A protein and the small-molecule ligand that binds it are described below.
Small molecule (SMILES): Nc1nc2c(ccn2[C@@H]2O[C@H](CO)[C@@H](O)[C@H]2O)c(=O)[nH]1

Sequence of chain 1.B:
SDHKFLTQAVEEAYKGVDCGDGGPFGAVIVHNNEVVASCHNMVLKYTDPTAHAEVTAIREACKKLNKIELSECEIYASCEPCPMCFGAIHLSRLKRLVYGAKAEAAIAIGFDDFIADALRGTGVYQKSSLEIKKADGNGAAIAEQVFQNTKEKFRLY

Sequence of chain 1.A:
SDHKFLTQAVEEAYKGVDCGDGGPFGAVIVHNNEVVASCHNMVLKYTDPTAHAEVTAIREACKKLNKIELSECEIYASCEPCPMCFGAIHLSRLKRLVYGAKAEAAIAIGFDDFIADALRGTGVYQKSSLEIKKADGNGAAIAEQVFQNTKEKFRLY

Binding-site contacts:
Ligand atom C05 contacts residue ASN45 of chain 1.B at 3.9 Å.
Ligand atom C01 contacts residue ASN45 of chain 1.B at 3.2 Å.
Ligand atom O16 contacts residue PHE29 of chain 1.B at 3.8 Å.
Ligand atom O07 contacts residue GLU58 of chain 1.B at 3.6 Å (salt-bridge).
Ligand atom C01 contacts residue PHE29 of chain 1.B at 3.5 Å (hydrophobic).
Ligand atom C05 contacts residue PHE29 of chain 1.B at 3.4 Å (hydrophobic).
Ligand atom C06 contacts residue HIS56 of chain 1.B at 3.6 Å.
Ligand atom C17 contacts residue PHE118 of chain 1.B at 3.7 Å (hydrophobic).
Ligand atom O07 contacts residue ASN45 of chain 1.B at 3.2 Å (h-bond).
Ligand atom O07 contacts residue ALA57 of chain 1.B at 3.1 Å (h-bond).
Ligand atom N08 contacts residue GLU58 of chain 1.B at 2.8 Å (salt-bridge).
Ligand atom C06 contacts residue PHE29 of chain 1.B at 3.2 Å (hydrophobic).
Ligand atom O20 contacts residue PHE118 of chain 1.B at 3.6 Å.
Ligand atom N11 contacts residue GLU58 of chain 1.B at 3.1 Å (salt-bridge).
Ligand atom C04 contacts residue PHE29 of chain 1.B at 3.3 Å (hydrophobic).
Ligand atom O18 contacts residue GLU84 of chain 1.B at 3.4 Å (salt-bridge).
Ligand atom C09 contacts residue GLU58 of chain 1.B at 3.5 Å.
Ligand atom C06 contacts residue GLU58 of chain 1.B at 3.6 Å.
Ligand atom O19 contacts residue PHE118 of chain 1.B at 3.7 Å.
Ligand atom C15 contacts residue ASP116 of chain 1.B at 3.8 Å.
Ligand atom C01 contacts residue TYR161 of chain 1.B at 3.8 Å (hydrophobic).
Ligand atom N03 contacts residue PHE29 of chain 1.B at 3.4 Å.
Ligand atom N10 contacts residue PHE29 of chain 1.B at 3.3 Å.
Ligand atom C02 contacts residue PHE29 of chain 1.B at 3.6 Å (hydrophobic).
Ligand atom C14 contacts residue PHE118 of chain 1.B at 3.8 Å (hydrophobic).
Ligand atom N08 contacts residue PHE29 of chain 1.B at 3.4 Å.
Ligand atom N11 contacts residue CYS83 of chain 1.B at 2.9 Å (h-bond).
Ligand atom C14 contacts residue ASP116 of chain 1.B at 3.6 Å.
Ligand atom N11 contacts residue PRO85 of chain 1.B at 3.6 Å.
Ligand atom O07 contacts residue HIS56 of chain 1.B at 3.2 Å.
Ligand atom C09 contacts residue PHE29 of chain 1.B at 3.3 Å (hydrophobic).
Ligand atom O20 contacts residue LEU95 of chain 1.A at 3.5 Å.
Ligand atom C05 contacts residue HIS56 of chain 1.B at 3.4 Å.
Ligand atom N03 contacts residue HIS56 of chain 1.B at 3.9 Å.
Ligand atom O07 contacts residue PHE29 of chain 1.B at 3.3 Å.
Ligand atom C02 contacts residue HIS56 of chain 1.B at 3.5 Å.
Ligand atom O19 contacts residue ASP116 of chain 1.B at 2.8 Å (salt-bridge).
Ligand atom N11 contacts residue GLU84 of chain 1.B at 3.0 Å (salt-bridge).
Ligand atom C01 contacts residue HIS56 of chain 1.B at 3.3 Å.
Ligand atom O20 contacts residue HIS56 of chain 1.B at 3.8 Å.